The protein below binds the small molecule below.
Small molecule (SMILES): COc1ccc(-c2coc3cc(O)cc(O)c3c2=O)cc1

Sequence of chain 1.B:
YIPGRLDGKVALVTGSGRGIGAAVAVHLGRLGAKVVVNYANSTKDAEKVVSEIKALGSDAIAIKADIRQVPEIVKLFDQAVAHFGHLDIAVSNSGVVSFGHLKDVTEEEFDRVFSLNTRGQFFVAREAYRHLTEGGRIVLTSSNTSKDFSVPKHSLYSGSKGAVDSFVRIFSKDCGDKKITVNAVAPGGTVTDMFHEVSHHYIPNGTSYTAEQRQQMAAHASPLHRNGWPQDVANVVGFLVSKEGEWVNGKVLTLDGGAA

Binding-site contacts:
Ligand atom C3 contacts residue TYR212 of chain 1.B at 3.3 Å (hydrophobic).
Ligand atom C6 contacts residue NAP1 of chain 1.G at 3.3 Å.
Ligand atom C2 contacts residue TYR212 of chain 1.B at 3.4 Å (hydrophobic).
Ligand atom C8 contacts residue PHE205 of chain 1.B at 3.4 Å (hydrophobic).
Ligand atom C3' contacts residue ALA228 of chain 1.B at 3.4 Å (hydrophobic).
Ligand atom C8A contacts residue TYR212 of chain 1.B at 3.1 Å (hydrophobic).
Ligand atom O4 contacts residue NAP1 of chain 1.G at 3.4 Å (h-bond).
Ligand atom C7 contacts residue TYR212 of chain 1.B at 3.4 Å (hydrophobic).
Ligand atom CM contacts residue MET227 of chain 1.B at 3.3 Å (hydrophobic).
Ligand atom C3' contacts residue ILE213 of chain 1.B at 3.2 Å (hydrophobic).
Ligand atom C7 contacts residue NAP1 of chain 1.G at 3.6 Å.
Ligand atom C1' contacts residue TYR212 of chain 1.B at 3.8 Å (hydrophobic).
Ligand atom C2' contacts residue ALA228 of chain 1.B at 3.3 Å (hydrophobic).
Ligand atom C4 contacts residue TYR212 of chain 1.B at 3.6 Å (hydrophobic).
Ligand atom C6 contacts residue GLY199 of chain 1.B at 3.6 Å.
Ligand atom C1' contacts residue ALA228 of chain 1.B at 3.7 Å (hydrophobic).
Ligand atom C6 contacts residue TYR212 of chain 1.B at 3.6 Å (hydrophobic).
Ligand atom C8 contacts residue TYR212 of chain 1.B at 3.3 Å (hydrophobic).
Ligand atom C5 contacts residue TYR212 of chain 1.B at 3.7 Å (hydrophobic).
Ligand atom O3 contacts residue GLY199 of chain 1.B at 3.0 Å (h-bond).
Ligand atom C8A contacts residue PHE205 of chain 1.B at 3.5 Å (hydrophobic).
Ligand atom O1 contacts residue SER209 of chain 1.B at 3.1 Å.
Ligand atom C4A contacts residue TYR212 of chain 1.B at 3.5 Å (hydrophobic).
Ligand atom O4 contacts residue MET204 of chain 1.B at 3.9 Å.
Ligand atom C7 contacts residue PHE205 of chain 1.B at 3.8 Å (hydrophobic).
Ligand atom C4A contacts residue GLY199 of chain 1.B at 3.9 Å.
Ligand atom C2' contacts residue ILE213 of chain 1.B at 3.3 Å (hydrophobic).
Ligand atom O1 contacts residue TYR212 of chain 1.B at 3.4 Å.
Ligand atom C8 contacts residue VAL208 of chain 1.B at 3.8 Å (hydrophobic).
Ligand atom O3 contacts residue GLY198 of chain 1.B at 3.7 Å.
Ligand atom C3' contacts residue MET227 of chain 1.B at 3.4 Å (hydrophobic).
Ligand atom O2 contacts residue PHE159 of chain 1.B at 3.7 Å.
Ligand atom O1 contacts residue PHE205 of chain 1.B at 3.6 Å.
Ligand atom O4 contacts residue PHE205 of chain 1.B at 3.5 Å.
Ligand atom C2 contacts residue SER209 of chain 1.B at 3.7 Å.
Ligand atom C3 contacts residue ALA228 of chain 1.B at 3.8 Å (hydrophobic).
Ligand atom C7 contacts residue VAL208 of chain 1.B at 3.8 Å (hydrophobic).
Ligand atom O5 contacts residue MET227 of chain 1.B at 3.8 Å.
Ligand atom C5 contacts residue GLY199 of chain 1.B at 3.3 Å.
Ligand atom O4 contacts residue VAL208 of chain 1.B at 3.2 Å.